Sequence of chain 2.A:
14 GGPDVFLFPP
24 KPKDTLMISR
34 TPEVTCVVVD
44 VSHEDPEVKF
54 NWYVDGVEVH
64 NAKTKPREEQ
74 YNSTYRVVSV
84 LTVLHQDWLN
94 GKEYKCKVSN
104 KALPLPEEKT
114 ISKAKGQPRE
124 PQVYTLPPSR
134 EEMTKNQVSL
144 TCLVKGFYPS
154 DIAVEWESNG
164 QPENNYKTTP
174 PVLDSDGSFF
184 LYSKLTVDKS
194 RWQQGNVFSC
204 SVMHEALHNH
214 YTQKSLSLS

Binding-site contacts:
Ligand atom O5 contacts residue PHE19 of chain 2.A at 3.4 Å.
Ligand atom O5 contacts residue ASN75 of chain 2.A at 2.4 Å (h-bond).
Ligand atom C7 contacts residue ARG79 of chain 2.A at 3.6 Å.
Ligand atom O2 contacts residue PRO22 of chain 2.A at 2.7 Å (h-bond).
Ligand atom C2 contacts residue THR38 of chain 2.A at 3.7 Å.
Ligand atom C3 contacts residue PHE19 of chain 2.A at 3.7 Å (hydrophobic).
Ligand atom O3 contacts residue PRO23 of chain 2.A at 3.7 Å.
Ligand atom O5 contacts residue LYS24 of chain 2.A at 2.8 Å (salt-bridge).
Ligand atom O5 contacts residue VAL42 of chain 2.A at 3.7 Å.
Ligand atom C7 contacts residue ASP43 of chain 2.A at 3.6 Å.
Ligand atom C3 contacts residue ASN75 of chain 2.A at 3.7 Å.
Ligand atom O3 contacts residue LYS24 of chain 2.A at 3.2 Å (salt-bridge).
Ligand atom C5 contacts residue PHE21 of chain 2.A at 3.5 Å (hydrophobic).
Ligand atom C6 contacts residue THR38 of chain 2.A at 3.6 Å.
Ligand atom N2 contacts residue ASP43 of chain 2.A at 3.0 Å (salt-bridge).
Ligand atom C6 contacts residue PHE21 of chain 2.A at 3.7 Å (hydrophobic).
Ligand atom C1 contacts residue ASN75 of chain 2.A at 1.4 Å.
Ligand atom O4 contacts residue LYS24 of chain 2.A at 2.5 Å (salt-bridge).
Ligand atom C5 contacts residue LYS24 of chain 2.A at 3.5 Å.
Ligand atom C1 contacts residue LYS24 of chain 2.A at 3.6 Å.
Ligand atom O7 contacts residue VAL42 of chain 2.A at 3.7 Å.
Ligand atom O6 contacts residue PHE21 of chain 2.A at 3.3 Å.
Ligand atom O2 contacts residue GLU36 of chain 2.A at 3.4 Å (salt-bridge).
Ligand atom C2 contacts residue PRO22 of chain 2.A at 3.4 Å (hydrophobic).
Ligand atom C2 contacts residue ASN75 of chain 2.A at 2.3 Å.
Ligand atom C3 contacts residue GLU36 of chain 2.A at 3.5 Å.
Ligand atom N2 contacts residue ASN75 of chain 2.A at 2.8 Å (h-bond).
Ligand atom O7 contacts residue ARG79 of chain 2.A at 3.1 Å (salt-bridge).
Ligand atom C6 contacts residue PHE21 of chain 2.A at 3.6 Å (hydrophobic).
Ligand atom C8 contacts residue ASP43 of chain 2.A at 3.7 Å.
Ligand atom C2 contacts residue LYS24 of chain 2.A at 3.6 Å.
Ligand atom C7 contacts residue ASN75 of chain 2.A at 3.5 Å.
Ligand atom O2 contacts residue THR38 of chain 2.A at 2.9 Å (h-bond).
Ligand atom O7 contacts residue LYS112 of chain 2.A at 3.6 Å.
Ligand atom O6 contacts residue GLN73 of chain 2.A at 3.2 Å (h-bond).
Ligand atom C4 contacts residue LYS24 of chain 2.A at 3.4 Å.
Ligand atom O3 contacts residue GLU36 of chain 2.A at 3.2 Å (salt-bridge).
Ligand atom C5 contacts residue ASN75 of chain 2.A at 3.7 Å.
Ligand atom O4 contacts residue VAL42 of chain 2.A at 3.7 Å.
Ligand atom C8 contacts residue ARG79 of chain 2.A at 3.4 Å.

The small molecule below binds the protein below.
Small molecule (SMILES): CC(=O)N[C@H]1[C@H](O[C@H]2[C@H](O)[C@@H](NC(C)=O)CO[C@@H]2CO[C@H]2O[C@@H](C)[C@@H](O)[C@@H](O)[C@@H]2O)O[C@H](CO)[C@@H](O[C@@H]2O[C@H](CO[C@H]3O[C@H](CO)[C@@H](O)[C@H](O)[C@@H]3O[C@@H]3O[C@H](CO)[C@@H](O[C@@H]4O[C@H](CO)[C@H](O)[C@H](O)[C@H]4O)[C@H](O)[C@H]3NC(C)=O)[C@@H](O)[C@H](O[C@H]3O[C@H](CO)[C@@H](O)[C@H](O)[C@@H]3O[C@@H]3O[C@H](CO)[C@@H](O)[C@H](O)[C@H]3NC(C)=O)[C@@H]2O)[C@@H]1O